Binding-site contacts:
Ligand atom O2 contacts residue GLY159 of chain 1.B at 3.4 Å.
Ligand atom C6 contacts residue GLY20 of chain 1.B at 4.1 Å.
Ligand atom O3 contacts residue ARG152 of chain 1.B at 4.3 Å.
Ligand atom O2 contacts residue ILE217 of chain 1.B at 4.2 Å.
Ligand atom C3 contacts residue ASP22 of chain 1.B at 3.5 Å.
Ligand atom C2 contacts residue ASP163 of chain 1.B at 3.2 Å.
Ligand atom O3 contacts residue GLY159 of chain 1.B at 4.3 Å.
Ligand atom O6 contacts residue ALA300 of chain 1.B at 3.8 Å.
Ligand atom C2 contacts residue GLY160 of chain 1.B at 3.9 Å.
Ligand atom O4 contacts residue ASP22 of chain 1.B at 2.7 Å (salt-bridge).
Ligand atom O2 contacts residue ARG152 of chain 1.B at 3.4 Å (salt-bridge).
Ligand atom C2 contacts residue ARG152 of chain 1.B at 3.9 Å.
Ligand atom C5 contacts residue ARG13 of chain 1.B at 4.3 Å.
Ligand atom O6 contacts residue GLY20 of chain 1.B at 4.1 Å.
Ligand atom O1 contacts residue GLY117 of chain 1.B at 4.4 Å.
Ligand atom C5 contacts residue GLN162 of chain 1.B at 3.9 Å.
Ligand atom C4 contacts residue ASP22 of chain 1.B at 3.6 Å.
Ligand atom O4 contacts residue GLN162 of chain 1.B at 2.7 Å (h-bond).
Ligand atom O3 contacts residue GLY160 of chain 1.B at 2.8 Å.
Ligand atom O1 contacts residue ASP163 of chain 1.B at 2.5 Å (salt-bridge).
Ligand atom O4 contacts residue GLY19 of chain 1.B at 4.1 Å.
Ligand atom O3 contacts residue ASP22 of chain 1.B at 2.6 Å (salt-bridge).
Ligand atom C3 contacts residue GLN162 of chain 1.B at 3.7 Å.
Ligand atom C3 contacts residue ASP163 of chain 1.B at 3.8 Å.
Ligand atom O2 contacts residue GLY160 of chain 1.B at 2.9 Å (h-bond).
Ligand atom O5 contacts residue ILE217 of chain 1.B at 3.8 Å.
Ligand atom C6 contacts residue ILE217 of chain 1.B at 4.4 Å (hydrophobic).
Ligand atom O4 contacts residue GLY20 of chain 1.B at 3.7 Å.
Ligand atom C4 contacts residue GLN162 of chain 1.B at 3.7 Å.
Ligand atom C3 contacts residue GLY160 of chain 1.B at 3.9 Å.
Ligand atom C1 contacts residue ARG13 of chain 1.B at 4.3 Å.
Ligand atom C1 contacts residue ASP163 of chain 1.B at 3.4 Å.
Ligand atom O3 contacts residue GLN162 of chain 1.B at 3.8 Å.
Ligand atom C4 contacts residue GLY160 of chain 1.B at 4.4 Å.
Ligand atom O6 contacts residue ILE217 of chain 1.B at 3.4 Å.
Ligand atom C6 contacts residue GLY299 of chain 1.B at 4.2 Å.
Ligand atom O1 contacts residue ARG13 of chain 1.B at 3.0 Å (salt-bridge).
Ligand atom O6 contacts residue VAL23 of chain 1.B at 4.4 Å.
Ligand atom O3 contacts residue ARG161 of chain 1.B at 3.3 Å (salt-bridge).
Ligand atom C6 contacts residue ALA300 of chain 1.B at 3.8 Å (hydrophobic).

Sequence of chain 1.B:
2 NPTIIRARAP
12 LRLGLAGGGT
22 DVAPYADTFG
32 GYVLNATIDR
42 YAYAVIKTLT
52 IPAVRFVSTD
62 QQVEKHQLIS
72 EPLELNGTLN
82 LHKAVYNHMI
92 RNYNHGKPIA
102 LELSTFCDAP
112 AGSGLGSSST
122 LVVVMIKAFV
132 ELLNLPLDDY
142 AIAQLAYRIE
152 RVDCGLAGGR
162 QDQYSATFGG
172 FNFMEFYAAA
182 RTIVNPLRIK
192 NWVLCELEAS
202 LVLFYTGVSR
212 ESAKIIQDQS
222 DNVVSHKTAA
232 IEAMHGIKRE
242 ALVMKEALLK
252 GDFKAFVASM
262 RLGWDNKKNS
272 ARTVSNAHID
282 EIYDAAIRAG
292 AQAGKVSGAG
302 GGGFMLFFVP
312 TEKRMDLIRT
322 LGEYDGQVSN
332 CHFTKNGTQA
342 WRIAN

The protein below binds the small molecule below.
Small molecule (SMILES): OC[C@H]1O[C@H](O)[C@@H](O)[C@@H](O)[C@@H]1O